Sequence of chain 2.C:
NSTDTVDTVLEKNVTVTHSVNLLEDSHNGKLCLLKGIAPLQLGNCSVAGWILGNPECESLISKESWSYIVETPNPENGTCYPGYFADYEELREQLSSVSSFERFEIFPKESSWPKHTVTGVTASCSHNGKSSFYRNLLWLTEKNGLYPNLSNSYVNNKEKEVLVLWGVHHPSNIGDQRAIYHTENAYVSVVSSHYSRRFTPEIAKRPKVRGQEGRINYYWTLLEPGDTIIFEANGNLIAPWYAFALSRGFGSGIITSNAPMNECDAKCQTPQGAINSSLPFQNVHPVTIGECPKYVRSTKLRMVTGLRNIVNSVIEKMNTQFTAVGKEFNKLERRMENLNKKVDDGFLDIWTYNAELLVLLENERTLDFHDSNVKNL

This protein binds this small molecule.
Small molecule (SMILES): CC(=O)N[C@@H]1[C@@H](O)[C@H](O)[C@@H](CO)O[C@H]1O

Binding-site contacts:
Ligand atom C4 contacts residue ASN329 of chain 2.C at 4.2 Å.
Ligand atom O7 contacts residue ASP318 of chain 2.C at 3.5 Å (salt-bridge).
Ligand atom C2 contacts residue ASN329 of chain 2.C at 2.4 Å.
Ligand atom C7 contacts residue ASP318 of chain 2.C at 3.4 Å.
Ligand atom O5 contacts residue ASN329 of chain 2.C at 2.4 Å (h-bond).
Ligand atom C7 contacts residue ASN329 of chain 2.C at 3.6 Å.
Ligand atom C1 contacts residue ASN329 of chain 2.C at 1.4 Å.
Ligand atom O7 contacts residue ASN329 of chain 2.C at 4.0 Å.
Ligand atom C5 contacts residue ASN329 of chain 2.C at 3.6 Å.
Ligand atom C8 contacts residue ALA319 of chain 2.C at 3.8 Å (hydrophobic).
Ligand atom C8 contacts residue ASP318 of chain 2.C at 2.4 Å.
Ligand atom N2 contacts residue ASN329 of chain 2.C at 2.8 Å (h-bond).
Ligand atom C3 contacts residue ASN329 of chain 2.C at 3.7 Å.